This small molecule binds to this protein.
Small molecule (SMILES): CC(=O)N[C@@H]1[C@@H](O)[C@H](O)[C@@H](CO)O[C@H]1O

Binding-site contacts:
Ligand atom C2 contacts residue THR86 of chain 1.A at 3.6 Å.
Ligand atom N2 contacts residue ALA82 of chain 1.A at 3.7 Å.
Ligand atom C8 contacts residue PRO51 of chain 1.A at 4.2 Å (hydrophobic).
Ligand atom C7 contacts residue ASN43 of chain 1.A at 3.6 Å.
Ligand atom N2 contacts residue THR86 of chain 1.A at 2.9 Å (h-bond).
Ligand atom O5 contacts residue ASN43 of chain 1.A at 2.2 Å (h-bond).
Ligand atom C3 contacts residue THR86 of chain 1.A at 4.0 Å.
Ligand atom C3 contacts residue ALA82 of chain 1.A at 3.5 Å (hydrophobic).
Ligand atom C3 contacts residue ASN43 of chain 1.A at 3.8 Å.
Ligand atom O4 contacts residue SER85 of chain 1.A at 2.7 Å (h-bond).
Ligand atom C1 contacts residue THR86 of chain 1.A at 3.5 Å.
Ligand atom O5 contacts residue SER85 of chain 1.A at 4.3 Å.
Ligand atom C8 contacts residue LEU50 of chain 1.A at 4.1 Å (hydrophobic).
Ligand atom C6 contacts residue SER85 of chain 1.A at 4.5 Å.
Ligand atom C1 contacts residue ASN43 of chain 1.A at 1.6 Å.
Ligand atom C2 contacts residue ALA82 of chain 1.A at 4.1 Å (hydrophobic).
Ligand atom C1 contacts residue SER85 of chain 1.A at 4.3 Å.
Ligand atom C2 contacts residue ASN43 of chain 1.A at 2.4 Å.
Ligand atom C4 contacts residue ASN43 of chain 1.A at 4.1 Å.
Ligand atom C8 contacts residue THR86 of chain 1.A at 3.9 Å.
Ligand atom C4 contacts residue SER85 of chain 1.A at 3.6 Å.
Ligand atom C8 contacts residue LEU83 of chain 1.A at 4.2 Å (hydrophobic).
Ligand atom C5 contacts residue ASN43 of chain 1.A at 3.5 Å.
Ligand atom C5 contacts residue SER85 of chain 1.A at 3.7 Å.
Ligand atom C7 contacts residue THR86 of chain 1.A at 3.9 Å.
Ligand atom O3 contacts residue SER85 of chain 1.A at 4.2 Å.
Ligand atom O7 contacts residue ASN43 of chain 1.A at 3.8 Å.
Ligand atom C3 contacts residue SER85 of chain 1.A at 3.6 Å.
Ligand atom N2 contacts residue ASN43 of chain 1.A at 3.0 Å (h-bond).
Ligand atom O3 contacts residue ALA82 of chain 1.A at 3.4 Å.

Sequence of chain 1.A:
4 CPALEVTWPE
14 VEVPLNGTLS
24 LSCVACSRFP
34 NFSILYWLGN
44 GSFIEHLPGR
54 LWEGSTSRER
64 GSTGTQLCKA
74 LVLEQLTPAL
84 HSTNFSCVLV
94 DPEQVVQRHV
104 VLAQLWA